Binding-site contacts:
Ligand atom N3 contacts residue ARG65 of chain 39.B at 4.1 Å.
Ligand atom OP1 contacts residue ARG208 of chain 38.C at 4.1 Å.
Ligand atom O2' contacts residue GLY67 of chain 39.B at 3.3 Å (h-bond).
Ligand atom P contacts residue ARG208 of chain 38.C at 4.5 Å.
Ligand atom C1' contacts residue GLY67 of chain 39.B at 4.4 Å.
Ligand atom OP1 contacts residue ARG208 of chain 39.B at 4.1 Å.
Ligand atom OP2 contacts residue ARG208 of chain 38.C at 4.4 Å.
Ligand atom O2' contacts residue ARG65 of chain 39.B at 4.3 Å.
Ligand atom O5' contacts residue ARG208 of chain 38.C at 4.0 Å.
Ligand atom OP1 contacts residue SER211 of chain 39.B at 4.3 Å.
Ligand atom O2' contacts residue ALA66 of chain 39.B at 3.6 Å.
Ligand atom O2' contacts residue ARG208 of chain 39.B at 4.1 Å.

A protein and the small-molecule ligand that binds it are described below.
Small molecule (SMILES): Nc1ncnc2c1ncn2[C@@H]1O[C@H](CO[P](=O)(O)O[C@H]2[C@@H](O)[C@H](n3cnc4c(N)ncnc43)O[C@@H]2CO[P](=O)(O)O[C@H]2[C@@H](O)[C@H](n3cnc4c(N)ncnc43)O[C@@H]2CO)[C@@H](O)[C@H]1O

Sequence of chain 38.C:
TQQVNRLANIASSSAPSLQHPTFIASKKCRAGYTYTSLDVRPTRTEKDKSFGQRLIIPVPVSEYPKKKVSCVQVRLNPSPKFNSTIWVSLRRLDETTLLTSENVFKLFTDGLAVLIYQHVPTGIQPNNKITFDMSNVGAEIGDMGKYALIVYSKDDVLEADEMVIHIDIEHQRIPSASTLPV

Sequence of chain 39.B:
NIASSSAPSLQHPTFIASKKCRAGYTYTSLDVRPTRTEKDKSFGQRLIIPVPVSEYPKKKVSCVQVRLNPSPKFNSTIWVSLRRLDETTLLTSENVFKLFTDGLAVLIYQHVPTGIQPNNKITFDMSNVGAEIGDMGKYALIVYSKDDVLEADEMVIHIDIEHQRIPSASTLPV